This small molecule binds to this protein.
Small molecule (SMILES): CC(=O)N[C@@H]1[C@@H](O)[C@@H](O)[C@@H](CO)O[C@H]1O

Sequence of chain 1.A:
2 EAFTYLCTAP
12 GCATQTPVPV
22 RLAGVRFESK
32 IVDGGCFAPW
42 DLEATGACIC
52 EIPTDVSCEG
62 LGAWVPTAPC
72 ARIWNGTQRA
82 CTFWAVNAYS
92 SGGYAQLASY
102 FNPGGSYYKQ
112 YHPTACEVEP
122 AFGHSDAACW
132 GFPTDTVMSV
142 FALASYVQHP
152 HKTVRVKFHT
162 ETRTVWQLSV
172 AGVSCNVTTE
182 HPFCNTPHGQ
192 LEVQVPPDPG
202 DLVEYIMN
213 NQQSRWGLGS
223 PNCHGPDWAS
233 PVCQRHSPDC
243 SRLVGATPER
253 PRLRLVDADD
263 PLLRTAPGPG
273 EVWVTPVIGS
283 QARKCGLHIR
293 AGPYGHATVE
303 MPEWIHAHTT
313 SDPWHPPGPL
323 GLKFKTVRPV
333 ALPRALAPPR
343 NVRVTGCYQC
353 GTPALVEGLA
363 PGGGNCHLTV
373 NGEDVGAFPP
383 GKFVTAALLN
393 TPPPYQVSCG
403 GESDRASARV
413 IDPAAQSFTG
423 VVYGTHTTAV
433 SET

Binding-site contacts:
Ligand atom O5 contacts residue ALA431 of chain 1.A at 3.8 Å.
Ligand atom C3 contacts residue THR430 of chain 1.A at 3.7 Å.
Ligand atom N2 contacts residue ALA431 of chain 1.A at 4.2 Å.
Ligand atom C2 contacts residue ALA431 of chain 1.A at 3.8 Å (hydrophobic).
Ligand atom C4 contacts residue THR430 of chain 1.A at 4.2 Å.
Ligand atom N2 contacts residue THR430 of chain 1.A at 3.0 Å (h-bond).
Ligand atom C5 contacts residue VAL432 of chain 1.A at 4.2 Å (hydrophobic).
Ligand atom C1 contacts residue THR430 of chain 1.A at 1.4 Å.
Ligand atom O3 contacts residue ALA431 of chain 1.A at 4.3 Å.
Ligand atom O5 contacts residue THR430 of chain 1.A at 2.4 Å (h-bond).
Ligand atom C2 contacts residue THR430 of chain 1.A at 2.6 Å.
Ligand atom C5 contacts residue THR430 of chain 1.A at 3.6 Å.
Ligand atom C6 contacts residue VAL432 of chain 1.A at 4.1 Å (hydrophobic).
Ligand atom C7 contacts residue THR430 of chain 1.A at 4.0 Å.
Ligand atom C4 contacts residue ALA431 of chain 1.A at 3.6 Å (hydrophobic).
Ligand atom O6 contacts residue VAL432 of chain 1.A at 3.6 Å.
Ligand atom C1 contacts residue ALA431 of chain 1.A at 3.4 Å (hydrophobic).
Ligand atom C3 contacts residue ALA431 of chain 1.A at 3.2 Å (hydrophobic).
Ligand atom C5 contacts residue ALA431 of chain 1.A at 3.4 Å (hydrophobic).